Binding-site contacts:
Ligand atom N7 contacts residue GLY133 of chain 1.H at 4.1 Å.
Ligand atom C4 contacts residue LEU134 of chain 1.H at 3.8 Å (hydrophobic).
Ligand atom N9 contacts residue LEU71 of chain 1.H at 4.5 Å.
Ligand atom N3 contacts residue LEU84 of chain 1.H at 3.8 Å.
Ligand atom C5 contacts residue GLY133 of chain 1.H at 3.7 Å.
Ligand atom C5 contacts residue SER129 of chain 1.H at 4.2 Å.
Ligand atom N7 contacts residue SER129 of chain 1.H at 3.4 Å (h-bond).
Ligand atom N7 contacts residue ASN119 of chain 1.H at 4.2 Å.
Ligand atom N1 contacts residue LEU134 of chain 1.H at 4.5 Å.
Ligand atom N3 contacts residue LEU71 of chain 1.H at 3.8 Å.
Ligand atom N1 contacts residue GLY133 of chain 1.H at 3.5 Å (h-bond).
Ligand atom C8 contacts residue SER130 of chain 1.H at 3.8 Å.
Ligand atom N7 contacts residue SER130 of chain 1.H at 4.3 Å.
Ligand atom C6 contacts residue GLY133 of chain 1.H at 3.4 Å.
Ligand atom N6 contacts residue LEU71 of chain 1.H at 4.2 Å.
Ligand atom N9 contacts residue LEU134 of chain 1.H at 4.0 Å.
Ligand atom N6 contacts residue SER53 of chain 1.H at 4.3 Å.
Ligand atom N3 contacts residue LEU134 of chain 1.H at 3.4 Å.
Ligand atom C5 contacts residue LEU71 of chain 1.H at 4.0 Å (hydrophobic).
Ligand atom C6 contacts residue LEU71 of chain 1.H at 3.6 Å (hydrophobic).
Ligand atom N9 contacts residue SER130 of chain 1.H at 3.8 Å.
Ligand atom N1 contacts residue SER117 of chain 1.H at 3.7 Å.
Ligand atom N6 contacts residue GLY133 of chain 1.H at 3.3 Å.
Ligand atom C2 contacts residue LEU134 of chain 1.H at 4.0 Å (hydrophobic).
Ligand atom N1 contacts residue LEU71 of chain 1.H at 3.2 Å.
Ligand atom C4 contacts residue LEU71 of chain 1.H at 4.0 Å (hydrophobic).
Ligand atom C2 contacts residue LEU84 of chain 1.H at 3.9 Å (hydrophobic).
Ligand atom C4 contacts residue GLY133 of chain 1.H at 4.4 Å.
Ligand atom C2 contacts residue GLY133 of chain 1.H at 4.0 Å.
Ligand atom C8 contacts residue SER129 of chain 1.H at 3.4 Å.
Ligand atom N6 contacts residue SER117 of chain 1.H at 2.7 Å (h-bond).
Ligand atom C2 contacts residue LEU71 of chain 1.H at 3.4 Å (hydrophobic).
Ligand atom C6 contacts residue SER117 of chain 1.H at 3.6 Å.

This small molecule binds to this protein.
Small molecule (SMILES): Nc1ncnc2[nH]cnc12

Sequence of chain 1.H:
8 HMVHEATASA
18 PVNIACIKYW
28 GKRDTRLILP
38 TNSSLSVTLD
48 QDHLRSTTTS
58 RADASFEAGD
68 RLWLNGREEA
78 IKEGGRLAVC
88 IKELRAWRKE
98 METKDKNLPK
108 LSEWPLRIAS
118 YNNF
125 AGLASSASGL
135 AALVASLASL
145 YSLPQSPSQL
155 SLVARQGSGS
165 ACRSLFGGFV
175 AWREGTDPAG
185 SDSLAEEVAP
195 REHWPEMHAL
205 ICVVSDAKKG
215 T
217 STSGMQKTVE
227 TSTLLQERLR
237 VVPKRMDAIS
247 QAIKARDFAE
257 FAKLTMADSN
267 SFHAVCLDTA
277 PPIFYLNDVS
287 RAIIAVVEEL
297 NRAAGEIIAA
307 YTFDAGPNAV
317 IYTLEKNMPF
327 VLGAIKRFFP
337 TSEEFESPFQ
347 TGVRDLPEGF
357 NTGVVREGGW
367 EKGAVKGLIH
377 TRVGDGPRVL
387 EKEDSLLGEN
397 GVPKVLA